A small-molecule ligand and the protein it binds are described below.
Small molecule (SMILES): CC(=O)N[C@@H]1[C@@H](O)[C@H](O)[C@@H](CO)O[C@H]1O

Binding-site contacts:
Ligand atom O5 contacts residue ASN444 of chain 1.D at 2.4 Å (h-bond).
Ligand atom O7 contacts residue ASN444 of chain 1.D at 3.0 Å (h-bond).
Ligand atom C5 contacts residue ASN444 of chain 1.D at 3.7 Å.
Ligand atom C2 contacts residue ASN444 of chain 1.D at 2.6 Å.
Ligand atom C3 contacts residue ASN444 of chain 1.D at 3.9 Å.
Ligand atom C1 contacts residue ASN444 of chain 1.D at 1.5 Å.
Ligand atom C7 contacts residue ASN444 of chain 1.D at 3.3 Å.
Ligand atom C8 contacts residue ASN444 of chain 1.D at 4.5 Å.
Ligand atom C4 contacts residue ASN444 of chain 1.D at 4.3 Å.
Ligand atom N2 contacts residue ASN444 of chain 1.D at 3.1 Å (h-bond).

Sequence of chain 1.D:
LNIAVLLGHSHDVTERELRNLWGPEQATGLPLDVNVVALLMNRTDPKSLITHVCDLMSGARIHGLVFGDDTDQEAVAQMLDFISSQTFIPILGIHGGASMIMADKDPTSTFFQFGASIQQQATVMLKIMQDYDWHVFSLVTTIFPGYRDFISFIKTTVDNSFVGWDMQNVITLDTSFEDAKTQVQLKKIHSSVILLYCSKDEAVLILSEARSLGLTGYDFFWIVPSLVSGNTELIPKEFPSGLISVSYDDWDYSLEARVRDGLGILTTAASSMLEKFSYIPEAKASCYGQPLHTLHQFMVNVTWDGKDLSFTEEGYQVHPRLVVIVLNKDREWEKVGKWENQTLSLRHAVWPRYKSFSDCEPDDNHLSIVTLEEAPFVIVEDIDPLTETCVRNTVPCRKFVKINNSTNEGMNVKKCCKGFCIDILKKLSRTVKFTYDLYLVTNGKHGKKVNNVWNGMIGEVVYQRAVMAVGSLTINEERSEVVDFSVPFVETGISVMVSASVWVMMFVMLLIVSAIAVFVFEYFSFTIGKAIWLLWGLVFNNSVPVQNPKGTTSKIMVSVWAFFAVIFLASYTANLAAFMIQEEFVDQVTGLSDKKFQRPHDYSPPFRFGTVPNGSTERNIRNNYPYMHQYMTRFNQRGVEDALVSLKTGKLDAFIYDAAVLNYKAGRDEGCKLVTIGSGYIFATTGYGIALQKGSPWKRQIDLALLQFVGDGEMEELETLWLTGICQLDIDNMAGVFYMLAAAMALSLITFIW